This protein binds this small molecule.
Small molecule (SMILES): CSCC[C@H](N)C(=O)O

Sequence of chain 1.D:
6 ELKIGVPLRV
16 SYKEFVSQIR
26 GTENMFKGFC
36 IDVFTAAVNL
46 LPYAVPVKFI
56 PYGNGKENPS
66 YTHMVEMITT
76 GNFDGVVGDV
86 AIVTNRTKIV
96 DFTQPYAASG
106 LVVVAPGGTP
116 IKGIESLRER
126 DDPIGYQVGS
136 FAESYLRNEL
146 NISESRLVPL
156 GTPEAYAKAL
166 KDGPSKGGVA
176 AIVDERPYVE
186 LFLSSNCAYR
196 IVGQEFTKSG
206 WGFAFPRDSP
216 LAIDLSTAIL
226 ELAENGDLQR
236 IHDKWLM

Binding-site contacts:
Ligand atom C contacts residue ARG91 of chain 1.D at 3.5 Å.
Ligand atom C contacts residue PHE136 of chain 1.D at 3.8 Å (hydrophobic).
Ligand atom N contacts residue TRP206 of chain 1.D at 3.8 Å.
Ligand atom O contacts residue ARG91 of chain 1.D at 3.2 Å (salt-bridge).
Ligand atom CE contacts residue GLY134 of chain 1.D at 3.8 Å.
Ligand atom SD contacts residue GLN132 of chain 1.D at 3.5 Å.
Ligand atom C contacts residue ALA86 of chain 1.D at 4.1 Å (hydrophobic).
Ligand atom CE contacts residue GLN132 of chain 1.D at 3.7 Å.
Ligand atom N contacts residue ALA86 of chain 1.D at 3.5 Å (h-bond).
Ligand atom CA contacts residue TYR183 of chain 1.D at 3.5 Å (hydrophobic).
Ligand atom CE contacts residue VAL133 of chain 1.D at 2.8 Å (hydrophobic).
Ligand atom OXT contacts residue TYR66 of chain 1.D at 3.6 Å.
Ligand atom N contacts residue GLU180 of chain 1.D at 3.0 Å (salt-bridge).
Ligand atom CG contacts residue GLY134 of chain 1.D at 3.6 Å.
Ligand atom CB contacts residue TYR66 of chain 1.D at 3.3 Å (hydrophobic).
Ligand atom C contacts residue SER135 of chain 1.D at 4.1 Å.
Ligand atom CG contacts residue SER135 of chain 1.D at 3.8 Å.
Ligand atom CB contacts residue ASP84 of chain 1.D at 3.5 Å.
Ligand atom SD contacts residue ARG14 of chain 1.D at 3.6 Å.
Ligand atom O contacts residue PHE136 of chain 1.D at 3.0 Å (h-bond).
Ligand atom O contacts residue SER135 of chain 1.D at 3.3 Å.
Ligand atom CE contacts residue ASN63 of chain 1.D at 3.4 Å.
Ligand atom C contacts residue TYR66 of chain 1.D at 4.0 Å (hydrophobic).
Ligand atom CA contacts residue TYR66 of chain 1.D at 4.1 Å (hydrophobic).
Ligand atom OXT contacts residue PHE136 of chain 1.D at 4.0 Å.
Ligand atom CG contacts residue TYR66 of chain 1.D at 3.6 Å (hydrophobic).
Ligand atom N contacts residue TYR183 of chain 1.D at 3.2 Å (h-bond).
Ligand atom CA contacts residue ASP84 of chain 1.D at 3.6 Å.
Ligand atom CE contacts residue SER135 of chain 1.D at 4.0 Å.
Ligand atom CA contacts residue SER135 of chain 1.D at 4.1 Å.
Ligand atom CE contacts residue ARG14 of chain 1.D at 3.8 Å.
Ligand atom CA contacts residue GLU180 of chain 1.D at 3.2 Å.
Ligand atom CE contacts residue TYR66 of chain 1.D at 4.0 Å (hydrophobic).
Ligand atom OXT contacts residue ALA86 of chain 1.D at 3.3 Å (h-bond).
Ligand atom OXT contacts residue ARG91 of chain 1.D at 2.5 Å (salt-bridge).
Ligand atom N contacts residue ASP84 of chain 1.D at 2.6 Å (salt-bridge).
Ligand atom SD contacts residue SER135 of chain 1.D at 4.0 Å.
Ligand atom O contacts residue GLY134 of chain 1.D at 4.0 Å.
Ligand atom C contacts residue GLU180 of chain 1.D at 4.0 Å.
Ligand atom CB contacts residue TYR183 of chain 1.D at 3.1 Å (hydrophobic).